Binding-site contacts:
Ligand atom F2 contacts residue LEU36 of chain 1.A at 3.5 Å.
Ligand atom CL contacts residue TYR60 of chain 1.A at 3.6 Å.
Ligand atom C12 contacts residue VAL64 of chain 1.A at 4.1 Å (hydrophobic).
Ligand atom F1 contacts residue TYR60 of chain 1.A at 3.3 Å.
Ligand atom C15 contacts residue ILE40 of chain 1.A at 4.0 Å (hydrophobic).
Ligand atom C13 contacts residue ILE40 of chain 1.A at 3.3 Å (hydrophobic).
Ligand atom F2 contacts residue ILE89 of chain 1.A at 4.2 Å.
Ligand atom S contacts residue ILE40 of chain 1.A at 4.2 Å.
Ligand atom F2 contacts residue ALA61 of chain 1.A at 3.9 Å.
Ligand atom S contacts residue EDO1 of chain 1.C at 3.5 Å (h-bond).
Ligand atom C5 contacts residue CYS93 of chain 1.A at 4.1 Å (hydrophobic).
Ligand atom C2 contacts residue GLU92 of chain 1.A at 4.0 Å.
Ligand atom F2 contacts residue ILE40 of chain 1.A at 3.7 Å.
Ligand atom C11 contacts residue ILE40 of chain 1.A at 3.8 Å (hydrophobic).
Ligand atom F1 contacts residue ALA61 of chain 1.A at 3.3 Å.
Ligand atom C5 contacts residue ILE89 of chain 1.A at 3.8 Å (hydrophobic).
Ligand atom S contacts residue CYS93 of chain 1.A at 2.1 Å (h-bond).
Ligand atom C14 contacts residue TYR60 of chain 1.A at 3.6 Å (hydrophobic).
Ligand atom C14 contacts residue ILE40 of chain 1.A at 3.6 Å (hydrophobic).
Ligand atom F3 contacts residue ILE89 of chain 1.A at 3.3 Å.
Ligand atom F3 contacts residue VAL64 of chain 1.A at 3.5 Å.
Ligand atom C15 contacts residue TYR60 of chain 1.A at 4.0 Å (hydrophobic).
Ligand atom CL contacts residue LEU57 of chain 1.A at 3.2 Å.
Ligand atom F1 contacts residue VAL64 of chain 1.A at 3.4 Å.
Ligand atom F3 contacts residue LEU36 of chain 1.A at 4.1 Å.
Ligand atom C2 contacts residue CYS93 of chain 1.A at 3.7 Å (hydrophobic).
Ligand atom CL contacts residue ALA61 of chain 1.A at 4.0 Å.
Ligand atom C4 contacts residue CYS93 of chain 1.A at 4.1 Å (hydrophobic).
Ligand atom C10 contacts residue TYR60 of chain 1.A at 3.7 Å (hydrophobic).
Ligand atom C12 contacts residue TYR60 of chain 1.A at 4.1 Å (hydrophobic).
Ligand atom C13 contacts residue TYR60 of chain 1.A at 3.3 Å (hydrophobic).
Ligand atom C1 contacts residue GLU92 of chain 1.A at 3.7 Å.
Ligand atom CL contacts residue ILE40 of chain 1.A at 3.5 Å.
Ligand atom C11 contacts residue TYR60 of chain 1.A at 3.5 Å (hydrophobic).
Ligand atom C12 contacts residue ILE89 of chain 1.A at 4.2 Å (hydrophobic).
Ligand atom C1 contacts residue CYS93 of chain 1.A at 3.3 Å (hydrophobic).
Ligand atom C10 contacts residue ILE89 of chain 1.A at 4.1 Å (hydrophobic).
Ligand atom C15 contacts residue EDO1 of chain 1.C at 3.9 Å.
Ligand atom C9 contacts residue TYR60 of chain 1.A at 3.9 Å (hydrophobic).
Ligand atom C4 contacts residue GLU92 of chain 1.A at 3.4 Å.

Sequence of chain 1.A:
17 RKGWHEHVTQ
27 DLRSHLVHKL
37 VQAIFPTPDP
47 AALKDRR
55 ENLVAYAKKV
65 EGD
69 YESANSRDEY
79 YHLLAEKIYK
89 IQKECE

A small-molecule ligand and the protein it binds are described below.
Small molecule (SMILES): O=C(CCS)N1CCC(O)(c2ccc(Cl)c(C(F)(F)F)c2)CC1